Sequence of chain 1.G:
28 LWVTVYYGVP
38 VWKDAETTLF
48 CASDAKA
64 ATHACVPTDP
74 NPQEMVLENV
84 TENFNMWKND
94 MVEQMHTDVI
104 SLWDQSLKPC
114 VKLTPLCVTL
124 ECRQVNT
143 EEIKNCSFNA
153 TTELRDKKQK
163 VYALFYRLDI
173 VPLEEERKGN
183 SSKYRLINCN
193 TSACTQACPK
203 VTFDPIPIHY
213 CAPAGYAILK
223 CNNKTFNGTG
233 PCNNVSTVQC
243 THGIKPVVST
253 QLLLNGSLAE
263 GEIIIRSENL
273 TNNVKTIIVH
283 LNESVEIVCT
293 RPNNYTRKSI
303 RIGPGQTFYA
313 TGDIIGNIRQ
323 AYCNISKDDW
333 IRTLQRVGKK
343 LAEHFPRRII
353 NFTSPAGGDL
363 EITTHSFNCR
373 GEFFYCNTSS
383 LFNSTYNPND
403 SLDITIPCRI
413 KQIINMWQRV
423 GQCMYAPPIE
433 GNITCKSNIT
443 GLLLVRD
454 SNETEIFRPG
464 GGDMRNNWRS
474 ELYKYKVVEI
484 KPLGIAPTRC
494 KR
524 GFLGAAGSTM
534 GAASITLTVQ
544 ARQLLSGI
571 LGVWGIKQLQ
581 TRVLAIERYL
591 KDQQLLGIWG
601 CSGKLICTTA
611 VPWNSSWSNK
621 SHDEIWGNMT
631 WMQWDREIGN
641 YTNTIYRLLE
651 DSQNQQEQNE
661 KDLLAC

This protein binds this small molecule.
Small molecule (SMILES): CC(=O)N[C@H]1[C@H](O[C@H]2[C@H](O)[C@@H](NC(C)=O)CO[C@@H]2CO)O[C@H](CO)[C@@H](O[C@@H]2O[C@H](CO[C@H]3O[C@H](CO)[C@@H](O)[C@H](O)[C@@H]3O)[C@@H](O)[C@H](O[C@H]3O[C@H](CO)[C@@H](O)[C@H](O)[C@@H]3O)[C@@H]2O)[C@@H]1O

Binding-site contacts:
Ligand atom C7 contacts residue ASN257 of chain 1.G at 3.8 Å.
Ligand atom C7 contacts residue ASN370 of chain 1.G at 4.4 Å.
Ligand atom O7 contacts residue ASN257 of chain 1.G at 4.3 Å.
Ligand atom C4 contacts residue LYS438 of chain 1.G at 4.0 Å.
Ligand atom C7 contacts residue LYS438 of chain 1.G at 3.9 Å.
Ligand atom C6 contacts residue ARG372 of chain 1.G at 4.4 Å.
Ligand atom C2 contacts residue ASN257 of chain 1.G at 2.4 Å.
Ligand atom C1 contacts residue LYS438 of chain 1.G at 4.2 Å.
Ligand atom C1 contacts residue NAG1 of chain 1.UB at 3.8 Å.
Ligand atom O7 contacts residue LYS438 of chain 1.G at 2.9 Å (salt-bridge).
Ligand atom O6 contacts residue ASP206 of chain 1.G at 4.4 Å.
Ligand atom C3 contacts residue ASN257 of chain 1.G at 3.7 Å.
Ligand atom N2 contacts residue SER439 of chain 1.G at 3.5 Å.
Ligand atom C4 contacts residue ASN257 of chain 1.G at 4.2 Å.
Ligand atom C3 contacts residue LYS438 of chain 1.G at 3.7 Å.
Ligand atom O4 contacts residue LYS438 of chain 1.G at 3.8 Å.
Ligand atom O7 contacts residue ASN370 of chain 1.G at 4.2 Å.
Ligand atom C8 contacts residue PHE369 of chain 1.G at 3.7 Å (hydrophobic).
Ligand atom C5 contacts residue NAG1 of chain 1.UB at 4.2 Å.
Ligand atom O4 contacts residue LYS202 of chain 1.G at 4.4 Å.
Ligand atom O5 contacts residue LYS438 of chain 1.G at 4.3 Å.
Ligand atom C6 contacts residue NAG1 of chain 1.UB at 4.4 Å.
Ligand atom C7 contacts residue SER439 of chain 1.G at 4.5 Å.
Ligand atom O7 contacts residue THR436 of chain 1.G at 4.1 Å.
Ligand atom C8 contacts residue LYS438 of chain 1.G at 3.9 Å.
Ligand atom O3 contacts residue LYS202 of chain 1.G at 4.3 Å.
Ligand atom C1 contacts residue SER439 of chain 1.G at 3.9 Å.
Ligand atom C5 contacts residue ASN257 of chain 1.G at 3.7 Å.
Ligand atom C1 contacts residue ASN257 of chain 1.G at 1.5 Å.
Ligand atom C2 contacts residue SER439 of chain 1.G at 4.1 Å.
Ligand atom C8 contacts residue LEU256 of chain 1.G at 3.7 Å (hydrophobic).
Ligand atom O3 contacts residue CYS437 of chain 1.G at 3.9 Å.
Ligand atom N2 contacts residue ASN257 of chain 1.G at 2.8 Å (h-bond).
Ligand atom C5 contacts residue LYS438 of chain 1.G at 3.6 Å.
Ligand atom O7 contacts residue CYS437 of chain 1.G at 3.6 Å.
Ligand atom C8 contacts residue VAL249 of chain 1.G at 4.0 Å (hydrophobic).
Ligand atom O5 contacts residue ASN257 of chain 1.G at 2.4 Å (h-bond).
Ligand atom C3 contacts residue SER439 of chain 1.G at 4.2 Å.
Ligand atom C8 contacts residue ASN370 of chain 1.G at 3.9 Å.
Ligand atom O5 contacts residue NAG1 of chain 1.UB at 3.5 Å.